The small molecule below binds the protein below.
Small molecule (SMILES): OC[C@H](O)[C@@H](O)CO

Sequence of chain 1.A:
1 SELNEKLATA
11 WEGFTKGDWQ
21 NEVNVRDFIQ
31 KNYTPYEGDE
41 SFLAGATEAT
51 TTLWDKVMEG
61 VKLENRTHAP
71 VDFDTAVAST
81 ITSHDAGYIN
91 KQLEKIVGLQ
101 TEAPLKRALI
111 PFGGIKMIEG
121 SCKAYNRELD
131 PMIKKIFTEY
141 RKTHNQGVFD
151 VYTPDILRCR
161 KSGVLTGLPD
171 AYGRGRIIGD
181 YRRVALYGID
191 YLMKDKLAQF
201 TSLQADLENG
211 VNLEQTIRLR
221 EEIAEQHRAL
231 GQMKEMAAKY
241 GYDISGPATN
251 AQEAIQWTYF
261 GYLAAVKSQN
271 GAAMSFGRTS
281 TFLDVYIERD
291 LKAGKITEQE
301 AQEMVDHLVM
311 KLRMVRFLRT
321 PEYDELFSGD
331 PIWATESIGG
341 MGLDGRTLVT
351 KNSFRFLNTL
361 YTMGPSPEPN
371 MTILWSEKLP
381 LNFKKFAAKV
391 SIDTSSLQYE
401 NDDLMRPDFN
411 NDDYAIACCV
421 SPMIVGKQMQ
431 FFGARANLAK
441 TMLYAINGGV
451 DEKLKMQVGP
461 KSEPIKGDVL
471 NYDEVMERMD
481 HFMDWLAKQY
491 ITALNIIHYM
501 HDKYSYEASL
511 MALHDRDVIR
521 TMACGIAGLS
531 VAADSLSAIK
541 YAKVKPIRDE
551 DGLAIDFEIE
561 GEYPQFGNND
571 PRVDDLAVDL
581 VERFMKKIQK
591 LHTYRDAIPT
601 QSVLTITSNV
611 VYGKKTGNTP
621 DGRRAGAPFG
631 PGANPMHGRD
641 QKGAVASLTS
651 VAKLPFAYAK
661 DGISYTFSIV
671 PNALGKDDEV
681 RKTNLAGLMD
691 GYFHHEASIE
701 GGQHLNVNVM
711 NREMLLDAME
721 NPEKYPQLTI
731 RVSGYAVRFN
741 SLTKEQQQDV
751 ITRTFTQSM

Binding-site contacts:
Ligand atom O4 contacts residue HIS68 of chain 1.A at 3.6 Å.
Ligand atom O3 contacts residue HIS68 of chain 1.A at 2.4 Å (h-bond).
Ligand atom O4 contacts residue ASP324 of chain 1.A at 4.4 Å.
Ligand atom C2 contacts residue HIS68 of chain 1.A at 3.8 Å.
Ligand atom O1 contacts residue TYR125 of chain 1.A at 3.5 Å (h-bond).
Ligand atom O1 contacts residue ARG107 of chain 1.A at 3.9 Å.
Ligand atom C4 contacts residue ASP324 of chain 1.A at 4.0 Å.
Ligand atom O1 contacts residue PRO70 of chain 1.A at 3.4 Å.
Ligand atom O4 contacts residue SER741 of chain 1.A at 2.9 Å (h-bond).
Ligand atom O2 contacts residue HIS68 of chain 1.A at 2.9 Å (h-bond).
Ligand atom C3 contacts residue ASP324 of chain 1.A at 3.4 Å.
Ligand atom C2 contacts residue TYR125 of chain 1.A at 4.4 Å (hydrophobic).
Ligand atom O3 contacts residue SER741 of chain 1.A at 4.2 Å.
Ligand atom O3 contacts residue ASP324 of chain 1.A at 2.2 Å (salt-bridge).
Ligand atom C1 contacts residue ASP330 of chain 1.A at 4.0 Å.
Ligand atom O1 contacts residue ALA69 of chain 1.A at 3.8 Å.
Ligand atom O4 contacts residue ASP330 of chain 1.A at 3.6 Å.
Ligand atom C1 contacts residue ARG107 of chain 1.A at 4.1 Å.
Ligand atom C4 contacts residue ASP330 of chain 1.A at 3.2 Å.
Ligand atom O2 contacts residue TYR125 of chain 1.A at 3.6 Å (h-bond).
Ligand atom C4 contacts residue GLY329 of chain 1.A at 4.3 Å.
Ligand atom C4 contacts residue HIS68 of chain 1.A at 4.2 Å.
Ligand atom O2 contacts residue ALA69 of chain 1.A at 4.2 Å.
Ligand atom O1 contacts residue HIS68 of chain 1.A at 4.4 Å.
Ligand atom C1 contacts residue PRO70 of chain 1.A at 4.3 Å (hydrophobic).
Ligand atom O2 contacts residue ASP324 of chain 1.A at 4.1 Å.
Ligand atom O4 contacts residue GLY329 of chain 1.A at 3.9 Å.
Ligand atom C1 contacts residue HIS68 of chain 1.A at 4.0 Å.
Ligand atom C1 contacts residue ALA69 of chain 1.A at 3.9 Å (hydrophobic).
Ligand atom C3 contacts residue HIS68 of chain 1.A at 3.4 Å.
Ligand atom C2 contacts residue ASP324 of chain 1.A at 3.8 Å.
Ligand atom C4 contacts residue SER741 of chain 1.A at 4.2 Å.